Binding-site contacts:
Ligand atom C7 contacts residue ASN12 of chain 24.M at 3.9 Å.
Ligand atom C2 contacts residue ASN12 of chain 24.M at 3.3 Å.
Ligand atom C1 contacts residue ASN12 of chain 24.M at 2.2 Å.
Ligand atom O5 contacts residue ASN12 of chain 24.M at 2.8 Å (h-bond).
Ligand atom C5 contacts residue ASN12 of chain 24.M at 4.2 Å.
Ligand atom N2 contacts residue ASN12 of chain 24.M at 3.8 Å.
Ligand atom O7 contacts residue ASN12 of chain 24.M at 3.6 Å.

Sequence of chain 24.M:
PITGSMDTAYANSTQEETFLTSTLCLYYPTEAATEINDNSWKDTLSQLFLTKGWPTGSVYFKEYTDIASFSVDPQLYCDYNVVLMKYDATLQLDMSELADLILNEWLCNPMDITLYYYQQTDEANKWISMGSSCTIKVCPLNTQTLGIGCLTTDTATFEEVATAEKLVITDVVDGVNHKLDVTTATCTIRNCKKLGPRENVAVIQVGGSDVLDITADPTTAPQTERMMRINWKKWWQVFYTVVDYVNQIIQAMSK

The small molecule below binds the protein below.
Small molecule (SMILES): CC(=O)N[C@H]1[C@H](O[C@H]2[C@H](O)[C@@H](NC(C)=O)CO[C@@H]2CO)O[C@H](CO)[C@@H](O)[C@@H]1O